A small-molecule ligand and the protein it binds are described below.
Small molecule (SMILES): COCCOC[C@H](C)N

Sequence of chain 1.B:
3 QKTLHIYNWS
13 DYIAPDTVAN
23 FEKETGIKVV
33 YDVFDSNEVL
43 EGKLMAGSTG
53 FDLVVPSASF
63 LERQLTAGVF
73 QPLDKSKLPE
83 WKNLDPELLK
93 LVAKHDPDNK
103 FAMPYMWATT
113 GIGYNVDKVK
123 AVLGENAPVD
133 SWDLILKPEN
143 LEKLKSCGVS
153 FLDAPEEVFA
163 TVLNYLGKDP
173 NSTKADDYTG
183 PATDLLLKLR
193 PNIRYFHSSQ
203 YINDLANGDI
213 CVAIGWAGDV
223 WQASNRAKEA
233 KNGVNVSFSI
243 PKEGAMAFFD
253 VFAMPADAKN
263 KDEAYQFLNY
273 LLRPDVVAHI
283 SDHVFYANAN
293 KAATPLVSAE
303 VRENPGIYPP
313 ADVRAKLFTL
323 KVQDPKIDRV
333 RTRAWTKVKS

Binding-site contacts:
Ligand atom O04 contacts residue PHE251 of chain 1.B at 4.1 Å.
Ligand atom C01 contacts residue ARG316 of chain 1.B at 4.4 Å.
Ligand atom C03 contacts residue LEU319 of chain 1.B at 4.1 Å (hydrophobic).
Ligand atom C08 contacts residue LEU90 of chain 1.B at 4.1 Å (hydrophobic).
Ligand atom O07 contacts residue LEU93 of chain 1.B at 4.3 Å.
Ligand atom C05 contacts residue LEU93 of chain 1.B at 3.9 Å (hydrophobic).
Ligand atom C06 contacts residue LEU93 of chain 1.B at 3.9 Å (hydrophobic).
Ligand atom N09 contacts residue ARG316 of chain 1.B at 3.6 Å.
Ligand atom O04 contacts residue LEU93 of chain 1.B at 3.9 Å.
Ligand atom C02 contacts residue LEU93 of chain 1.B at 4.0 Å (hydrophobic).
Ligand atom O07 contacts residue LEU90 of chain 1.B at 4.2 Å.
Ligand atom C03 contacts residue ARG316 of chain 1.B at 4.0 Å.
Ligand atom C06 contacts residue LEU90 of chain 1.B at 3.8 Å (hydrophobic).
Ligand atom C06 contacts residue ARG316 of chain 1.B at 4.2 Å.
Ligand atom O04 contacts residue TRP109 of chain 1.B at 4.2 Å.
Ligand atom O07 contacts residue ARG316 of chain 1.B at 4.2 Å.
Ligand atom C06 contacts residue TRP109 of chain 1.B at 4.2 Å (hydrophobic).
Ligand atom C08 contacts residue ARG316 of chain 1.B at 4.5 Å.
Ligand atom C05 contacts residue ARG316 of chain 1.B at 3.9 Å.
Ligand atom C03 contacts residue LEU93 of chain 1.B at 4.4 Å (hydrophobic).
Ligand atom C02 contacts residue ARG316 of chain 1.B at 4.2 Å.
Ligand atom C01 contacts residue LEU319 of chain 1.B at 3.7 Å (hydrophobic).
Ligand atom O07 contacts residue GLU89 of chain 1.B at 4.5 Å.